Sequence of chain 2.A:
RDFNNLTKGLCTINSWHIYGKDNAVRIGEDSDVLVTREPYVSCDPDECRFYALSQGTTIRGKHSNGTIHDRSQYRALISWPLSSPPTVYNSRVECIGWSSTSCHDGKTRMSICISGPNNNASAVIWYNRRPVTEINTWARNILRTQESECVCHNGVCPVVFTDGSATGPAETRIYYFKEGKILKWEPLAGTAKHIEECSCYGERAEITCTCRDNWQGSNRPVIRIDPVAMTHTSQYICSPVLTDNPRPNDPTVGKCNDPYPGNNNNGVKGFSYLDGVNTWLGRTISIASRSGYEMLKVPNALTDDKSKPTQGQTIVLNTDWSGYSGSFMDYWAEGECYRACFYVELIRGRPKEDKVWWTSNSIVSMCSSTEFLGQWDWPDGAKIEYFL

Sequence of chain 1.A:
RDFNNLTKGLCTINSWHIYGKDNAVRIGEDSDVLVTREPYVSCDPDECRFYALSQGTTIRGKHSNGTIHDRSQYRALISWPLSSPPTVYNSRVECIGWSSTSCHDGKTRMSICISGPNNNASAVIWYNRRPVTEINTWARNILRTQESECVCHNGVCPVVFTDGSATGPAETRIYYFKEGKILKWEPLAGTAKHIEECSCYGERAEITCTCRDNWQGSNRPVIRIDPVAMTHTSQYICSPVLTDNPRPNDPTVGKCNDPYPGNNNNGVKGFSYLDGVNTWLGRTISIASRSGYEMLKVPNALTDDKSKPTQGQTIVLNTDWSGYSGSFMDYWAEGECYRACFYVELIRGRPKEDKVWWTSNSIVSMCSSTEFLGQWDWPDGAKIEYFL

Binding-site contacts:
Ligand atom N2 contacts residue ASN120 of chain 1.A at 2.9 Å (h-bond).
Ligand atom O6 contacts residue ILE285 of chain 2.A at 2.9 Å (h-bond).
Ligand atom C3 contacts residue GLY312 of chain 2.A at 3.1 Å.
Ligand atom O6 contacts residue THR310 of chain 2.A at 3.5 Å (h-bond).
Ligand atom O6 contacts residue LYS308 of chain 2.A at 2.8 Å (salt-bridge).
Ligand atom O5 contacts residue GLN375 of chain 2.A at 3.3 Å (h-bond).
Ligand atom C6 contacts residue LEU373 of chain 2.A at 3.3 Å (hydrophobic).
Ligand atom C6 contacts residue THR310 of chain 2.A at 3.6 Å.
Ligand atom O3 contacts residue ARG283 of chain 2.A at 3.0 Å (salt-bridge).
Ligand atom O3 contacts residue GLN311 of chain 2.A at 3.3 Å.
Ligand atom C6 contacts residue LYS308 of chain 2.A at 3.6 Å.
Ligand atom O6 contacts residue GLN375 of chain 2.A at 3.3 Å.
Ligand atom N2 contacts residue ARG140 of chain 1.A at 3.4 Å (salt-bridge).
Ligand atom O5 contacts residue ASN120 of chain 1.A at 2.4 Å (h-bond).
Ligand atom O2 contacts residue ASN249 of chain 2.A at 3.2 Å (h-bond).
Ligand atom C1 contacts residue ASN120 of chain 1.A at 1.4 Å.
Ligand atom O4 contacts residue ILE287 of chain 2.A at 3.2 Å.
Ligand atom O2 contacts residue GLY312 of chain 2.A at 3.1 Å.
Ligand atom C6 contacts residue ASP250 of chain 2.A at 3.4 Å.
Ligand atom C4 contacts residue ILE287 of chain 2.A at 3.6 Å (hydrophobic).
Ligand atom C6 contacts residue ILE285 of chain 2.A at 3.4 Å (hydrophobic).
Ligand atom O6 contacts residue ASP250 of chain 2.A at 2.5 Å (salt-bridge).
Ligand atom O4 contacts residue ARG247 of chain 2.A at 3.3 Å (salt-bridge).
Ligand atom C2 contacts residue ASN120 of chain 1.A at 2.4 Å.
Ligand atom C4 contacts residue GLU294 of chain 2.A at 3.6 Å.
Ligand atom O3 contacts residue ASP250 of chain 2.A at 2.9 Å (salt-bridge).
Ligand atom O3 contacts residue GLY312 of chain 2.A at 2.9 Å (h-bond).
Ligand atom C8 contacts residue ARG140 of chain 1.A at 3.2 Å.
Ligand atom O5 contacts residue ASP250 of chain 2.A at 3.4 Å (salt-bridge).
Ligand atom O3 contacts residue ASN249 of chain 2.A at 2.6 Å (h-bond).
Ligand atom O2 contacts residue LEU296 of chain 2.A at 3.4 Å.
Ligand atom C6 contacts residue GLN311 of chain 2.A at 3.7 Å.
Ligand atom O3 contacts residue LEU296 of chain 2.A at 3.6 Å.
Ligand atom O4 contacts residue GLU294 of chain 2.A at 2.9 Å (salt-bridge).
Ligand atom C3 contacts residue GLU294 of chain 2.A at 3.4 Å.
Ligand atom C5 contacts residue THR310 of chain 2.A at 3.6 Å.
Ligand atom O3 contacts residue GLU294 of chain 2.A at 2.6 Å (salt-bridge).
Ligand atom O5 contacts residue GLY374 of chain 2.A at 3.1 Å.
Ligand atom C7 contacts residue ASN120 of chain 1.A at 3.6 Å.
Ligand atom C8 contacts residue ASN119 of chain 1.A at 3.5 Å.

The small molecule below binds the protein below.
Small molecule (SMILES): CC(=O)N[C@H]1[C@H](O[C@H]2[C@H](O)[C@@H](NC(C)=O)CO[C@@H]2CO)O[C@H](CO)[C@@H](O[C@@H]2O[C@H](CO[C@H]3O[C@H](CO)[C@@H](O)[C@H](O)[C@@H]3O)[C@@H](O)[C@H](O[C@H]3O[C@H](CO)[C@@H](O)[C@H](O)[C@@H]3O[C@H]3O[C@H](CO)[C@@H](O)[C@H](O)[C@@H]3O[C@H]3O[C@H](CO)[C@@H](O)[C@H](O)[C@@H]3O)[C@@H]2O)[C@@H]1O